The small molecule below binds the protein below.
Small molecule (SMILES): Cc1cn([C@H]2C[C@H](O[P](=O)(O)OC[C@H]3O[C@@H](n4cnc5c(=O)nc(N)[nH]c54)C[C@@H]3O)[C@@H](CO[P](=O)(O)O[C@H]3C[C@H](n4cc(C)c(=O)[nH]c4=O)O[C@@H]3CO[P](=O)(O)O[C@H]3C[C@H](n4cc(C)c(=O)[nH]c4=O)O[C@@H]3CO[P](=O)(O)O[C@H]3C[C@H](n4ccc(N)nc4=O)O[C@@H]3CO[P](=O)(O)O[C@H]3C[C@H](n4cc(C)c(=O)[nH]c4=O)O[C@@H]3CO[P](=O)(O)O[C@H]3C[C@H](n4cc(C)c(=O)[nH]c4=O)O[C@@H]3CO)O2)c(=O)[nH]c1=O

Binding-site contacts:
Ligand atom P contacts residue ARG297 of chain 1.A at 3.9 Å.
Ligand atom O5' contacts residue ARG297 of chain 1.A at 3.3 Å (salt-bridge).
Ligand atom O3' contacts residue ARG297 of chain 1.A at 3.3 Å (salt-bridge).
Ligand atom C4 contacts residue ILE155 of chain 1.A at 4.3 Å (hydrophobic).
Ligand atom O4 contacts residue LYS151 of chain 1.A at 4.2 Å.
Ligand atom C5' contacts residue ARG297 of chain 1.A at 4.3 Å.
Ligand atom O4' contacts residue ILE155 of chain 1.A at 3.9 Å.
Ligand atom C2 contacts residue ILE155 of chain 1.A at 4.2 Å (hydrophobic).
Ligand atom O2 contacts residue ILE155 of chain 1.A at 4.1 Å.
Ligand atom C2' contacts residue ARG297 of chain 1.A at 3.9 Å.
Ligand atom OP1 contacts residue ARG297 of chain 1.A at 4.3 Å.
Ligand atom N1 contacts residue ILE155 of chain 1.A at 4.2 Å.
Ligand atom N3 contacts residue ILE155 of chain 1.A at 4.0 Å.
Ligand atom C3' contacts residue ARG297 of chain 1.A at 3.9 Å.
Ligand atom C1' contacts residue ILE155 of chain 1.A at 4.3 Å (hydrophobic).
Ligand atom C1' contacts residue ARG297 of chain 1.A at 4.3 Å.
Ligand atom C7 contacts residue GLU152 of chain 1.A at 3.5 Å.
Ligand atom C4' contacts residue ARG297 of chain 1.A at 3.9 Å.

Sequence of chain 1.A:
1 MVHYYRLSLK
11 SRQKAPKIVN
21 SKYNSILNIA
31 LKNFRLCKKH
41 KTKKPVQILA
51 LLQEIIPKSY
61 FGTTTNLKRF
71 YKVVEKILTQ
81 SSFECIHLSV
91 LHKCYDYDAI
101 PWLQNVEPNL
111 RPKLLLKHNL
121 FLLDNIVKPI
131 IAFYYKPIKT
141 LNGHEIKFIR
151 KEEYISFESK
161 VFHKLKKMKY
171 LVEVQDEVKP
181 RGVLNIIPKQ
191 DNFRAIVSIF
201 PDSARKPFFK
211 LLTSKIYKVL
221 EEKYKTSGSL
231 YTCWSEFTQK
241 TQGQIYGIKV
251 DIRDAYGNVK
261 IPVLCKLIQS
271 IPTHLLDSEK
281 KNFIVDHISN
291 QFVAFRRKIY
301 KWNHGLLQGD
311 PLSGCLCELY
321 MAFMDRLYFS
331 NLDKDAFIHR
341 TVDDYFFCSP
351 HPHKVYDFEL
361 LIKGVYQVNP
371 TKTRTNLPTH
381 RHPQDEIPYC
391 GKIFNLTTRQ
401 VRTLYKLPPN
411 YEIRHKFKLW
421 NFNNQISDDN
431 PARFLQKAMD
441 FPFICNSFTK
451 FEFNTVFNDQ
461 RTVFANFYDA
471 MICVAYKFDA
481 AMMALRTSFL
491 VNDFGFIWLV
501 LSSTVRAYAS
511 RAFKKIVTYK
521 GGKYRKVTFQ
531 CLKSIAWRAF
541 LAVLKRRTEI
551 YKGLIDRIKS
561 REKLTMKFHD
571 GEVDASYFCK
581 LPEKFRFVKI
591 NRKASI